Sequence of chain 1.A:
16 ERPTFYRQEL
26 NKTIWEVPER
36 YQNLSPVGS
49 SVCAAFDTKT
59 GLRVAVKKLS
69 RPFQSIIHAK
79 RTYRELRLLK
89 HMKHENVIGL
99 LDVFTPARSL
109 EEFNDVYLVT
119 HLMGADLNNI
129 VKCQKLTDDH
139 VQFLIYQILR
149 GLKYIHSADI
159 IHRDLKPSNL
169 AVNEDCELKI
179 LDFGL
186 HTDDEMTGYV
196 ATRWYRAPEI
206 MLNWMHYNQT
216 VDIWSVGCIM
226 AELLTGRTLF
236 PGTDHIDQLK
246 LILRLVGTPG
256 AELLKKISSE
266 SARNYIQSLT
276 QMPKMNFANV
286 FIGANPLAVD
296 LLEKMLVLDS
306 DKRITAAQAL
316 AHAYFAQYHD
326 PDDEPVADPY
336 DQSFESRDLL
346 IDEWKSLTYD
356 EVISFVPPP

A protein and the small-molecule ligand that binds it are described below.
Small molecule (SMILES): C[C@H](CS(C)(=O)=O)Nc1ncc2cc(Oc3ccc(F)cc3F)c(=O)n(C)c2n1

Binding-site contacts:
Ligand atom C12 contacts residue HIS119 of chain 1.A at 3.4 Å.
Ligand atom C3 contacts residue GLY122 of chain 1.A at 3.6 Å.
Ligand atom C12 contacts residue ALA63 of chain 1.A at 3.5 Å (hydrophobic).
Ligand atom F26 contacts residue LYS65 of chain 1.A at 3.3 Å.
Ligand atom C2 contacts residue ASP124 of chain 1.A at 3.5 Å.
Ligand atom C25 contacts residue THR118 of chain 1.A at 3.7 Å.
Ligand atom C5 contacts residue MET121 of chain 1.A at 3.3 Å (hydrophobic).
Ligand atom C12 contacts residue MET121 of chain 1.A at 3.7 Å (hydrophobic).
Ligand atom F26 contacts residue VAL50 of chain 1.A at 3.5 Å.
Ligand atom C3 contacts residue MET121 of chain 1.A at 3.3 Å (hydrophobic).
Ligand atom C24 contacts residue ALA63 of chain 1.A at 3.7 Å (hydrophobic).
Ligand atom C21 contacts residue ILE96 of chain 1.A at 3.4 Å (hydrophobic).
Ligand atom F26 contacts residue ALA63 of chain 1.A at 3.6 Å.
Ligand atom C25 contacts residue LYS65 of chain 1.A at 3.5 Å.
Ligand atom F27 contacts residue LEU116 of chain 1.A at 3.2 Å.
Ligand atom N13 contacts residue LEU120 of chain 1.A at 3.9 Å.
Ligand atom C22 contacts residue ILE96 of chain 1.A at 3.6 Å (hydrophobic).
Ligand atom C20 contacts residue SER44 of chain 1.A at 3.6 Å.
Ligand atom C11 contacts residue ALA63 of chain 1.A at 3.8 Å (hydrophobic).
Ligand atom O16 contacts residue VAL50 of chain 1.A at 3.7 Å.
Ligand atom C22 contacts residue LEU87 of chain 1.A at 3.9 Å (hydrophobic).
Ligand atom C5 contacts residue LEU120 of chain 1.A at 3.8 Å (hydrophobic).
Ligand atom C2 contacts residue ALA123 of chain 1.A at 3.7 Å (hydrophobic).
Ligand atom C24 contacts residue LYS65 of chain 1.A at 3.7 Å.
Ligand atom N13 contacts residue HIS119 of chain 1.A at 3.9 Å.
Ligand atom F27 contacts residue THR118 of chain 1.A at 3.8 Å.
Ligand atom N13 contacts residue MET121 of chain 1.A at 2.9 Å (h-bond).
Ligand atom C14 contacts residue MET121 of chain 1.A at 3.6 Å (hydrophobic).
Ligand atom C1 contacts residue MET121 of chain 1.A at 3.5 Å (hydrophobic).
Ligand atom C23 contacts residue THR118 of chain 1.A at 3.5 Å.
Ligand atom C9 contacts residue ALA63 of chain 1.A at 3.8 Å (hydrophobic).
Ligand atom C24 contacts residue THR118 of chain 1.A at 3.4 Å.
Ligand atom O16 contacts residue SER44 of chain 1.A at 3.8 Å.
Ligand atom F27 contacts residue LEU98 of chain 1.A at 3.2 Å.
Ligand atom N17 contacts residue MET121 of chain 1.A at 2.7 Å (h-bond).
Ligand atom O29 contacts residue VAL42 of chain 1.A at 3.5 Å.
Ligand atom F27 contacts residue VAL117 of chain 1.A at 3.4 Å.
Ligand atom C23 contacts residue LEU116 of chain 1.A at 3.8 Å (hydrophobic).
Ligand atom C24 contacts residue LEU116 of chain 1.A at 3.4 Å (hydrophobic).
Ligand atom C19 contacts residue LYS65 of chain 1.A at 3.9 Å.